Binding-site contacts:
Ligand atom N9 contacts residue MET259 of chain 2.A at 4.3 Å.
Ligand atom N9 contacts residue TYR105 of chain 2.A at 3.7 Å.
Ligand atom C10 contacts residue LEU230 of chain 2.A at 3.1 Å (hydrophobic).
Ligand atom C6 contacts residue MET259 of chain 2.A at 4.0 Å (hydrophobic).
Ligand atom C6 contacts residue GLY229 of chain 2.A at 3.8 Å.
Ligand atom C10 contacts residue GLY229 of chain 2.A at 3.7 Å.
Ligand atom N2 contacts residue TYR105 of chain 2.A at 3.8 Å.
Ligand atom C8 contacts residue TYR105 of chain 2.A at 4.1 Å (hydrophobic).
Ligand atom N1 contacts residue CYS157 of chain 2.A at 3.8 Å.
Ligand atom C8 contacts residue MET259 of chain 2.A at 3.9 Å (hydrophobic).
Ligand atom O6 contacts residue GLN202 of chain 2.A at 3.6 Å (h-bond).
Ligand atom N2 contacts residue ASP155 of chain 2.A at 3.1 Å (salt-bridge).
Ligand atom C7 contacts residue TYR105 of chain 2.A at 4.4 Å (hydrophobic).
Ligand atom C5 contacts residue TYR105 of chain 2.A at 4.0 Å (hydrophobic).
Ligand atom N11 contacts residue CYS157 of chain 2.A at 4.1 Å.
Ligand atom C6 contacts residue GLN202 of chain 2.A at 4.3 Å.
Ligand atom N11 contacts residue VAL232 of chain 2.A at 3.1 Å.
Ligand atom C4 contacts residue MET259 of chain 2.A at 4.2 Å (hydrophobic).
Ligand atom C7 contacts residue MET259 of chain 2.A at 3.7 Å (hydrophobic).
Ligand atom C5 contacts residue MET259 of chain 2.A at 3.8 Å (hydrophobic).
Ligand atom O6 contacts residue GLY228 of chain 2.A at 3.2 Å.
Ligand atom C8 contacts residue GLY260 of chain 2.A at 3.8 Å.
Ligand atom C2 contacts residue ASP155 of chain 2.A at 4.0 Å.
Ligand atom O6 contacts residue MET259 of chain 2.A at 4.3 Å.
Ligand atom C7 contacts residue GLY260 of chain 2.A at 4.3 Å.
Ligand atom O6 contacts residue GLY229 of chain 2.A at 2.5 Å (h-bond).
Ligand atom N11 contacts residue LEU230 of chain 2.A at 2.9 Å (h-bond).
Ligand atom C2 contacts residue TYR105 of chain 2.A at 3.7 Å (hydrophobic).
Ligand atom C6 contacts residue GLY228 of chain 2.A at 4.2 Å.
Ligand atom N3 contacts residue TYR105 of chain 2.A at 3.2 Å.
Ligand atom N1 contacts residue ASP155 of chain 2.A at 3.5 Å (salt-bridge).
Ligand atom C2 contacts residue MET259 of chain 2.A at 4.2 Å (hydrophobic).
Ligand atom N3 contacts residue MET259 of chain 2.A at 4.0 Å.
Ligand atom O6 contacts residue CYS157 of chain 2.A at 3.2 Å (h-bond).
Ligand atom N1 contacts residue MET259 of chain 2.A at 4.1 Å.
Ligand atom N11 contacts residue GLY229 of chain 2.A at 3.5 Å (h-bond).
Ligand atom C4 contacts residue TYR105 of chain 2.A at 3.6 Å (hydrophobic).
Ligand atom C6 contacts residue CYS157 of chain 2.A at 3.6 Å (hydrophobic).
Ligand atom C10 contacts residue MET259 of chain 2.A at 3.4 Å (hydrophobic).
Ligand atom N1 contacts residue GLN202 of chain 2.A at 4.1 Å.

Sequence of chain 2.A:
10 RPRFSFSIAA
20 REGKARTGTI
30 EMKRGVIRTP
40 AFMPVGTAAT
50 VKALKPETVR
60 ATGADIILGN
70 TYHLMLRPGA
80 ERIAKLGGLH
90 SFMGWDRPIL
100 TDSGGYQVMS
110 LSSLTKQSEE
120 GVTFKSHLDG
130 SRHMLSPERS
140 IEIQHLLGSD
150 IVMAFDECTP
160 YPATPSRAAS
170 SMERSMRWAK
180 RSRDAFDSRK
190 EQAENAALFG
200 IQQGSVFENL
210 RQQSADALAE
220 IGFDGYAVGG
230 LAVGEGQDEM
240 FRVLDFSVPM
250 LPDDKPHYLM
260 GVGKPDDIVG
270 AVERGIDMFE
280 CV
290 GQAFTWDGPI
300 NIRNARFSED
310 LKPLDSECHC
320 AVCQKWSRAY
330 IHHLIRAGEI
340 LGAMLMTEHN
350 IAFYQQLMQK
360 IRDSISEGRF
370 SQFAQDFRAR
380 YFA

A protein and the small-molecule ligand that binds it are described below.
Small molecule (SMILES): NCc1c[nH]c2nc(N)[nH]c(=O)c12